Sequence of chain 1.B:
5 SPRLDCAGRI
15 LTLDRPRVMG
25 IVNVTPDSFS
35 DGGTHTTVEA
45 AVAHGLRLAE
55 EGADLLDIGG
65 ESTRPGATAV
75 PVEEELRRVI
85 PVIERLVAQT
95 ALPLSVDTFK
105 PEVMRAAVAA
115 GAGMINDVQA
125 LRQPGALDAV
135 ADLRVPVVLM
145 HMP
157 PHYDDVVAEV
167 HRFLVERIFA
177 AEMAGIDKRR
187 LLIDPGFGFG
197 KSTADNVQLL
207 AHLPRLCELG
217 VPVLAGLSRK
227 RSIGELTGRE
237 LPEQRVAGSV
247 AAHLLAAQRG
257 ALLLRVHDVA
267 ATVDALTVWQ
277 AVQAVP

Binding-site contacts:
Ligand atom C5 contacts residue VAL242 of chain 1.B at 3.4 Å (hydrophobic).
Ligand atom O1' contacts residue VAL246 of chain 1.A at 3.2 Å.
Ligand atom C4 contacts residue VAL242 of chain 1.B at 4.4 Å (hydrophobic).
Ligand atom C6 contacts residue ALA243 of chain 1.B at 4.4 Å (hydrophobic).
Ligand atom C4 contacts residue GLY36 of chain 1.D at 4.2 Å.
Ligand atom C3 contacts residue VAL242 of chain 1.A at 4.0 Å (hydrophobic).
Ligand atom N4 contacts residue ASP35 of chain 1.D at 4.5 Å.
Ligand atom C6 contacts residue VAL242 of chain 1.B at 3.4 Å (hydrophobic).
Ligand atom C2 contacts residue GLY37 of chain 1.D at 4.5 Å.
Ligand atom C5 contacts residue SER34 of chain 1.D at 4.5 Å.
Ligand atom N4 contacts residue GLY36 of chain 1.D at 3.6 Å.
Ligand atom C3 contacts residue ALA243 of chain 1.B at 4.5 Å (hydrophobic).
Ligand atom C1 contacts residue GLY37 of chain 1.D at 4.2 Å.
Ligand atom C6 contacts residue ALA243 of chain 1.A at 4.4 Å (hydrophobic).
Ligand atom C6 contacts residue ALA267 of chain 1.B at 4.0 Å (hydrophobic).
Ligand atom C1 contacts residue VAL242 of chain 1.B at 4.5 Å (hydrophobic).
Ligand atom C3 contacts residue GLY37 of chain 1.D at 4.2 Å.
Ligand atom O2' contacts residue ALA267 of chain 1.B at 4.1 Å.
Ligand atom O1' contacts residue ALA267 of chain 1.A at 4.2 Å.
Ligand atom C4 contacts residue GLY37 of chain 1.D at 3.4 Å.
Ligand atom C1 contacts residue ALA243 of chain 1.A at 4.3 Å (hydrophobic).
Ligand atom C5 contacts residue GLY36 of chain 1.D at 4.5 Å.
Ligand atom C2 contacts residue ALA243 of chain 1.B at 3.8 Å (hydrophobic).
Ligand atom C1' contacts residue ALA243 of chain 1.B at 3.8 Å (hydrophobic).
Ligand atom O2' contacts residue ALA243 of chain 1.B at 4.5 Å.
Ligand atom N4 contacts residue GLY37 of chain 1.D at 3.3 Å (h-bond).
Ligand atom C1' contacts residue ALA243 of chain 1.A at 3.8 Å (hydrophobic).
Ligand atom N4 contacts residue SER34 of chain 1.D at 3.6 Å.
Ligand atom C1' contacts residue VAL246 of chain 1.B at 4.5 Å (hydrophobic).
Ligand atom C2 contacts residue ALA267 of chain 1.A at 3.5 Å (hydrophobic).
Ligand atom C2 contacts residue VAL242 of chain 1.A at 3.8 Å (hydrophobic).
Ligand atom C5 contacts residue GLY37 of chain 1.D at 3.3 Å.
Ligand atom O2' contacts residue ALA243 of chain 1.A at 3.4 Å.
Ligand atom O2' contacts residue VAL246 of chain 1.B at 3.7 Å.
Ligand atom O1' contacts residue ALA243 of chain 1.A at 4.4 Å.
Ligand atom C6 contacts residue GLY37 of chain 1.D at 3.6 Å.
Ligand atom O1' contacts residue ALA243 of chain 1.B at 3.6 Å.
Ligand atom C3 contacts residue ALA267 of chain 1.A at 4.0 Å (hydrophobic).
Ligand atom C1' contacts residue VAL246 of chain 1.A at 4.2 Å (hydrophobic).
Ligand atom C1 contacts residue ALA243 of chain 1.B at 4.0 Å (hydrophobic).

Sequence of chain 1.A:
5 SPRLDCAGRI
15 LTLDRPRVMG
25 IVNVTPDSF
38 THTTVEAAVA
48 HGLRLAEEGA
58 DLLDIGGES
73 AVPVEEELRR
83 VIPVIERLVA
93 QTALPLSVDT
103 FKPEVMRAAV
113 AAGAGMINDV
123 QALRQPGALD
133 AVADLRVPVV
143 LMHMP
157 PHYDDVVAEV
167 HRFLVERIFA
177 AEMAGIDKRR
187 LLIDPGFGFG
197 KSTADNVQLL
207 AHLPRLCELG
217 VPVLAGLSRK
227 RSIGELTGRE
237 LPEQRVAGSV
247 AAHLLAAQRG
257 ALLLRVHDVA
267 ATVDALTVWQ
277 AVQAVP

The protein below binds the small molecule below.
Small molecule (SMILES): Nc1ccc(C(=O)O)cc1

Sequence of chain 1.D:
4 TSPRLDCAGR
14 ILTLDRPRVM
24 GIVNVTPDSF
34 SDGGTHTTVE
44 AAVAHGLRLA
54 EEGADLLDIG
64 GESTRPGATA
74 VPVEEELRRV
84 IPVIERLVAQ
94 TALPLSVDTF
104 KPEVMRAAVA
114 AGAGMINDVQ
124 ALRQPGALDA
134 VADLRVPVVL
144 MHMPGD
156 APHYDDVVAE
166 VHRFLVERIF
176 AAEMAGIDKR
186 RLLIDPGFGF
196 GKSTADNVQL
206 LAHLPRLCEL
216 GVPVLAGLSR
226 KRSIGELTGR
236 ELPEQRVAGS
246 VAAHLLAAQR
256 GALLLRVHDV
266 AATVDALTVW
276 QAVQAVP